Sequence of chain 4.C:
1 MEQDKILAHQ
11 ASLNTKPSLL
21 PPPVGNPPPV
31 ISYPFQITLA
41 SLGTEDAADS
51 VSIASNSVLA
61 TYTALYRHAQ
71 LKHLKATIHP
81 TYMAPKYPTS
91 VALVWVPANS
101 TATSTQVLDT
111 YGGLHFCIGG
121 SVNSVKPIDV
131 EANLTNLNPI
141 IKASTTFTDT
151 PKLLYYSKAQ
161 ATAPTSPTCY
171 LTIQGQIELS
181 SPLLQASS

Sequence of chain 5.D:
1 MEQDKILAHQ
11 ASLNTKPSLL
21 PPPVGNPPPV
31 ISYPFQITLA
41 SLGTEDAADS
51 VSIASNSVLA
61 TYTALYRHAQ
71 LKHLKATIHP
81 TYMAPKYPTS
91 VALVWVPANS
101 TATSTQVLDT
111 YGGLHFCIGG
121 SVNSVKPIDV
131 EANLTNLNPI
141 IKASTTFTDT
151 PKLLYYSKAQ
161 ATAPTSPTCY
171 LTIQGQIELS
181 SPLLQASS

Sequence of chain 5.E:
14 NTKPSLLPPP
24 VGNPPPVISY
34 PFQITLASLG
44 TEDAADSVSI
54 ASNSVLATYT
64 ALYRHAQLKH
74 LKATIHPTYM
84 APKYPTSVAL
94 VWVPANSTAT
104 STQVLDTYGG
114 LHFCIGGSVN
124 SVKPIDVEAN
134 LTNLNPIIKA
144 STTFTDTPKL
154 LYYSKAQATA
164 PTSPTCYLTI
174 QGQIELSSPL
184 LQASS

Sequence of chain 4.D:
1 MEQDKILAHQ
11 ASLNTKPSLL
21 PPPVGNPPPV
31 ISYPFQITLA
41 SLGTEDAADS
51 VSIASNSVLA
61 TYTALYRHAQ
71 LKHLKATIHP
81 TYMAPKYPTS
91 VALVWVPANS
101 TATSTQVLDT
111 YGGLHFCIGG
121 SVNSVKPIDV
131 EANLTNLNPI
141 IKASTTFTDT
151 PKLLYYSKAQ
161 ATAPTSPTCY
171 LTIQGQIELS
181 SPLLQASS

A small-molecule ligand and the protein it binds are described below.
Small molecule (SMILES): O=c1ccn([C@@H]2O[C@H](CO[P](=O)(O)O[C@H]3[C@@H](O)[C@H](n4ccc(=O)[nH]c4=O)O[C@@H]3CO[P](=O)(O)O[C@H]3[C@@H](O)[C@H](n4ccc(=O)[nH]c4=O)O[C@@H]3CO[P](=O)(O)O[C@H]3[C@@H](O)[C@H](n4ccc(=O)[nH]c4=O)O[C@@H]3CO[P](=O)(O)O[C@H]3[C@@H](O)[C@H](n4ccc(=O)[nH]c4=O)O[C@@H]3CO[P](=O)(O)O[C@H]3[C@@H](O)[C@H](n4ccc(=O)[nH]c4=O)O[C@@H]3CO[P](=O)(O)O[C@H]3[C@@H](O)[C@H](n4ccc(=O)[nH]c4=O)O[C@@H]3COP(=O)(O)O)[C@@H](O)[C@H]2O)c(=O)[nH]1

Binding-site contacts:
Ligand atom OP1 contacts residue HIS115 of chain 5.E at 2.2 Å (h-bond).
Ligand atom N3 contacts residue ASP129 of chain 4.D at 1.7 Å (salt-bridge).
Ligand atom OP2 contacts residue GLY25 of chain 5.C at 2.7 Å (h-bond).
Ligand atom C4 contacts residue THR172 of chain 4.D at 2.4 Å.
Ligand atom OP2 contacts residue GLN174 of chain 4.D at 2.7 Å (h-bond).
Ligand atom OP1 contacts residue ASP4 of chain 4.C at 2.7 Å (salt-bridge).
Ligand atom C5 contacts residue LYS5 of chain 4.C at 1.1 Å.
Ligand atom O4 contacts residue ASP129 of chain 4.D at 0.2 Å (salt-bridge).
Ligand atom C5 contacts residue THR172 of chain 4.D at 2.4 Å.
Ligand atom O2' contacts residue LYS75 of chain 4.D at 2.4 Å.
Ligand atom C4 contacts residue LYS5 of chain 4.C at 2.0 Å.
Ligand atom C2 contacts residue LYS5 of chain 4.C at 1.8 Å.
Ligand atom C5' contacts residue ALA11 of chain 5.D at 2.7 Å (hydrophobic).
Ligand atom O2 contacts residue LYS75 of chain 4.D at 2.5 Å (salt-bridge).
Ligand atom OP2 contacts residue PRO127 of chain 4.D at 2.4 Å.
Ligand atom O2 contacts residue THR77 of chain 4.D at 2.7 Å (h-bond).
Ligand atom N3 contacts residue ILE173 of chain 4.D at 2.6 Å.
Ligand atom OP1 contacts residue ALA11 of chain 5.D at 2.6 Å (h-bond).
Ligand atom N3 contacts residue LYS75 of chain 4.D at 2.7 Å (salt-bridge).
Ligand atom C6 contacts residue GLN36 of chain 4.D at 2.8 Å.
Ligand atom O5' contacts residue HIS79 of chain 4.D at 2.7 Å (h-bond).
Ligand atom OP1 contacts residue HIS9 of chain 5.D at 2.6 Å (h-bond).
Ligand atom C5 contacts residue ASP129 of chain 4.D at 2.4 Å.
Ligand atom C2' contacts residue GLN174 of chain 4.D at 2.8 Å.
Ligand atom N1 contacts residue LYS5 of chain 4.C at 1.1 Å (salt-bridge).
Ligand atom C1' contacts residue LYS5 of chain 4.C at 2.4 Å.
Ligand atom O4 contacts residue ILE173 of chain 4.D at 2.3 Å (h-bond).
Ligand atom C6 contacts residue LYS5 of chain 4.C at 0.7 Å.
Ligand atom OP2 contacts residue HIS9 of chain 5.D at 2.5 Å (h-bond).
Ligand atom N3 contacts residue LYS5 of chain 4.C at 2.1 Å (salt-bridge).
Ligand atom O4 contacts residue GLU131 of chain 4.D at 2.6 Å (salt-bridge).
Ligand atom O4 contacts residue THR172 of chain 4.D at 2.5 Å.
Ligand atom C6 contacts residue THR172 of chain 4.D at 2.8 Å.
Ligand atom OP2 contacts residue SER12 of chain 5.D at 2.7 Å (h-bond).
Ligand atom C4 contacts residue ASP129 of chain 4.D at 1.2 Å.
Ligand atom C4 contacts residue GLN36 of chain 4.D at 2.7 Å.
Ligand atom O2' contacts residue LEU114 of chain 5.E at 2.2 Å.
Ligand atom OP1 contacts residue LEU7 of chain 5.D at 2.8 Å (h-bond).
Ligand atom C5 contacts residue GLN36 of chain 4.D at 2.5 Å.
Ligand atom C2 contacts residue ASP129 of chain 4.D at 2.8 Å.

Sequence of chain 5.C:
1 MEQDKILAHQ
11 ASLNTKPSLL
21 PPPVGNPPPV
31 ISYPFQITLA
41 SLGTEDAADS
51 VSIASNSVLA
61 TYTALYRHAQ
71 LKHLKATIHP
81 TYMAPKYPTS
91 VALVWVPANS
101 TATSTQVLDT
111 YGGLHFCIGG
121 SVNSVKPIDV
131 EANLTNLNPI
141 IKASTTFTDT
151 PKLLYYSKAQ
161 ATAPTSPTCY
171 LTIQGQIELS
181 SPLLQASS